This small molecule binds to this protein.
Small molecule (SMILES): CSCC[C@H](NCc1c(COP(=O)(O)O)cnc(C)c1O)C(=O)O

Binding-site contacts:
Ligand atom P contacts residue TYR77 of chain 1.D at 3.6 Å.
Ligand atom N3 contacts residue TYR131 of chain 1.C at 3.0 Å.
Ligand atom O9 contacts residue SER357 of chain 1.C at 2.8 Å (h-bond).
Ligand atom C3 contacts residue LYS229 of chain 1.C at 2.9 Å.
Ligand atom OP3 contacts residue SER226 of chain 1.C at 2.9 Å (h-bond).
Ligand atom OP3 contacts residue THR228 of chain 1.C at 2.7 Å (h-bond).
Ligand atom O8 contacts residue TYR131 of chain 1.C at 3.5 Å.
Ligand atom N3 contacts residue LYS229 of chain 1.C at 2.4 Å (salt-bridge).
Ligand atom OP2 contacts residue ARG79 of chain 1.D at 3.0 Å (salt-bridge).
Ligand atom OP1 contacts residue ARG79 of chain 1.D at 3.0 Å (salt-bridge).
Ligand atom N1 contacts residue ASP204 of chain 1.C at 2.8 Å (salt-bridge).
Ligand atom P contacts residue GLY107 of chain 1.C at 3.3 Å.
Ligand atom C4 contacts residue LYS229 of chain 1.C at 2.4 Å.
Ligand atom C9 contacts residue TYR131 of chain 1.C at 3.7 Å (hydrophobic).
Ligand atom O9 contacts residue ARG392 of chain 1.C at 2.9 Å (salt-bridge).
Ligand atom OP2 contacts residue LEU108 of chain 1.C at 2.9 Å (h-bond).
Ligand atom C2 contacts residue ASP204 of chain 1.C at 3.7 Å.
Ligand atom C5 contacts residue LYS229 of chain 1.C at 3.6 Å.
Ligand atom P contacts residue SER226 of chain 1.C at 3.5 Å.
Ligand atom OP4 contacts residue GLY107 of chain 1.C at 3.3 Å.
Ligand atom C1 contacts residue LYS229 of chain 1.C at 2.9 Å.
Ligand atom C5 contacts residue TYR131 of chain 1.C at 3.5 Å (hydrophobic).
Ligand atom C8 contacts residue TYR131 of chain 1.C at 3.2 Å (hydrophobic).
Ligand atom O8 contacts residue ASN178 of chain 1.C at 3.2 Å (h-bond).
Ligand atom S10 contacts residue TYR131 of chain 1.C at 3.0 Å (h-bond).
Ligand atom OP3 contacts residue TYR77 of chain 1.D at 3.6 Å.
Ligand atom OP2 contacts residue GLY107 of chain 1.C at 3.1 Å (h-bond).
Ligand atom OP3 contacts residue GLY107 of chain 1.C at 2.9 Å (h-bond).
Ligand atom OP4 contacts residue SER226 of chain 1.C at 3.0 Å (h-bond).
Ligand atom C5' contacts residue TYR131 of chain 1.C at 3.5 Å (hydrophobic).
Ligand atom O9 contacts residue THR372 of chain 1.C at 3.4 Å.
Ligand atom O8 contacts residue ARG392 of chain 1.C at 3.0 Å (salt-bridge).
Ligand atom C2' contacts residue ASP204 of chain 1.C at 3.6 Å.
Ligand atom C2' contacts residue GLU174 of chain 1.C at 3.6 Å.
Ligand atom OP1 contacts residue TYR77 of chain 1.D at 2.4 Å (h-bond).
Ligand atom C1 contacts residue TYR131 of chain 1.C at 3.6 Å (hydrophobic).
Ligand atom O3 contacts residue ASN178 of chain 1.C at 3.0 Å (h-bond).
Ligand atom C4' contacts residue LYS229 of chain 1.C at 1.5 Å.
Ligand atom O3 contacts residue LYS229 of chain 1.C at 2.7 Å (salt-bridge).
Ligand atom OP2 contacts residue SER106 of chain 1.C at 3.4 Å.

Sequence of chain 1.D:
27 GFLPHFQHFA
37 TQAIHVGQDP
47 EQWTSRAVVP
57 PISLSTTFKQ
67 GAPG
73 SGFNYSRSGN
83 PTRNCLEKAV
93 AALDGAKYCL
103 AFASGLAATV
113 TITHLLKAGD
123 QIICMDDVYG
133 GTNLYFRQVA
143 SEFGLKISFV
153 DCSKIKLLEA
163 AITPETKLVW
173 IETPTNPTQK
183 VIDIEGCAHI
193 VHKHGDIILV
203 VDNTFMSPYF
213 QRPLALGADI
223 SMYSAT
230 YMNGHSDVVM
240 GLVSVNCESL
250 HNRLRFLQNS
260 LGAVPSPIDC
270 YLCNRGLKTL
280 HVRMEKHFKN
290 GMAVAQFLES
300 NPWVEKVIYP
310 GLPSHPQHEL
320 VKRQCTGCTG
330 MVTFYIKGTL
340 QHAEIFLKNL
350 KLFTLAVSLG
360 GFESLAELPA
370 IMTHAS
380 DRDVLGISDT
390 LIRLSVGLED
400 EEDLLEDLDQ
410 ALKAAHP

Sequence of chain 1.C:
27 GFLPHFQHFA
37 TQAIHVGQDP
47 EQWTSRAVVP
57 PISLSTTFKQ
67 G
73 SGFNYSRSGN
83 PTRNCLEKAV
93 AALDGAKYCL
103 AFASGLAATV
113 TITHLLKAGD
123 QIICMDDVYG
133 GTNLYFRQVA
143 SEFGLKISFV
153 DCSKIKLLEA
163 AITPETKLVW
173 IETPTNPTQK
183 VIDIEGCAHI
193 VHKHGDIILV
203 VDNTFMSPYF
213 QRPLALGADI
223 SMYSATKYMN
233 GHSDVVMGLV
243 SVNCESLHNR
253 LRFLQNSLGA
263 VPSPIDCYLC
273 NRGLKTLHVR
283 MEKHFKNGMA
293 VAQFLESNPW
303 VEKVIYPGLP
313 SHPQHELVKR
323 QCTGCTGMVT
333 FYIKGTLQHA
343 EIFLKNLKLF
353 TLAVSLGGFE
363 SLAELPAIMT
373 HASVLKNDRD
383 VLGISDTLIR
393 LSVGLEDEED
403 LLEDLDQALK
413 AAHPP